Binding-site contacts:
Ligand atom O1 contacts residue TRP32 of chain 1.C at 4.0 Å.
Ligand atom C1 contacts residue FUL1 of chain 1.I at 0.1 Å.
Ligand atom C6 contacts residue TRP54 of chain 1.B at 4.1 Å (hydrophobic).
Ligand atom C6 contacts residue TRP32 of chain 1.C at 3.5 Å (hydrophobic).
Ligand atom O2 contacts residue GLU74 of chain 1.B at 4.1 Å.
Ligand atom O5 contacts residue FUL1 of chain 1.I at 0.1 Å (h-bond).
Ligand atom C4 contacts residue FUL1 of chain 1.I at 0.0 Å.
Ligand atom O2 contacts residue ALA86 of chain 1.B at 3.0 Å (h-bond).
Ligand atom C3 contacts residue ALA86 of chain 1.B at 4.1 Å (hydrophobic).
Ligand atom C3 contacts residue GLU74 of chain 1.B at 3.5 Å.
Ligand atom C2 contacts residue ALA86 of chain 1.B at 3.8 Å (hydrophobic).
Ligand atom O3 contacts residue TRP37 of chain 1.C at 2.8 Å (h-bond).
Ligand atom C4 contacts residue ARG63 of chain 1.B at 4.0 Å.
Ligand atom C6 contacts residue FUL1 of chain 1.I at 0.1 Å.
Ligand atom C6 contacts residue ILE17 of chain 1.C at 3.9 Å (hydrophobic).
Ligand atom O4 contacts residue FUL1 of chain 1.I at 0.0 Å (h-bond).
Ligand atom C6 contacts residue ARG63 of chain 1.B at 3.8 Å.
Ligand atom O1 contacts residue FUL1 of chain 1.I at 1.3 Å.
Ligand atom O3 contacts residue FUL1 of chain 1.I at 0.0 Å (h-bond).
Ligand atom C2 contacts residue FUL1 of chain 1.I at 0.1 Å.
Ligand atom C1 contacts residue ARG63 of chain 1.B at 3.8 Å.
Ligand atom C4 contacts residue GLU74 of chain 1.B at 3.7 Å.
Ligand atom O3 contacts residue GLU74 of chain 1.B at 2.6 Å (salt-bridge).
Ligand atom C3 contacts residue FUL1 of chain 1.I at 0.1 Å.
Ligand atom C4 contacts residue TRP32 of chain 1.C at 3.9 Å (hydrophobic).
Ligand atom O5 contacts residue ARG63 of chain 1.B at 2.9 Å (salt-bridge).
Ligand atom O3 contacts residue TYR87 of chain 1.B at 3.5 Å (h-bond).
Ligand atom C3 contacts residue TRP32 of chain 1.C at 4.1 Å (hydrophobic).
Ligand atom O2 contacts residue GLY85 of chain 1.B at 3.6 Å.
Ligand atom O4 contacts residue ILE17 of chain 1.C at 3.8 Å.
Ligand atom C3 contacts residue TRP37 of chain 1.C at 3.7 Å (hydrophobic).
Ligand atom O3 contacts residue ALA86 of chain 1.B at 3.3 Å (h-bond).
Ligand atom C5 contacts residue TRP32 of chain 1.C at 3.6 Å (hydrophobic).
Ligand atom O2 contacts residue FUL1 of chain 1.I at 0.1 Å (h-bond).
Ligand atom C5 contacts residue FUL1 of chain 1.I at 0.1 Å.
Ligand atom O4 contacts residue GLU74 of chain 1.B at 2.7 Å (salt-bridge).
Ligand atom C2 contacts residue GLU74 of chain 1.B at 3.7 Å.
Ligand atom C5 contacts residue ARG63 of chain 1.B at 3.9 Å.
Ligand atom C6 contacts residue PRO15 of chain 1.C at 3.9 Å (hydrophobic).
Ligand atom O4 contacts residue ARG63 of chain 1.B at 2.9 Å (salt-bridge).

Sequence of chain 1.B:
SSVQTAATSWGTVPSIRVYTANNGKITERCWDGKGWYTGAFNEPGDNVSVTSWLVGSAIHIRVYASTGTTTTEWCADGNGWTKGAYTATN

This small molecule binds to this protein.
Small molecule (SMILES): C[C@@H]1O[C@@H](O)[C@@H](O)[C@H](O)[C@@H]1O

Sequence of chain 1.C:
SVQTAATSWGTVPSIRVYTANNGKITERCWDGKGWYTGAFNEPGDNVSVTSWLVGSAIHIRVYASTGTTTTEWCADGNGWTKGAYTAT